The protein below binds the small molecule below.
Small molecule (SMILES): CC(=O)N[C@@H]1[C@@H](O)[C@H](O)[C@@H](CO)O[C@H]1O

Binding-site contacts:
Ligand atom N2 contacts residue TYR28 of chain 1.B at 3.7 Å.
Ligand atom O7 contacts residue ASN61 of chain 1.B at 4.1 Å.
Ligand atom C1 contacts residue TYR28 of chain 1.B at 4.1 Å (hydrophobic).
Ligand atom C7 contacts residue TYR28 of chain 1.B at 4.1 Å (hydrophobic).
Ligand atom C1 contacts residue ASN61 of chain 1.B at 1.4 Å.
Ligand atom C8 contacts residue TYR28 of chain 1.B at 3.6 Å (hydrophobic).
Ligand atom C5 contacts residue ASN61 of chain 1.B at 3.7 Å.
Ligand atom C2 contacts residue ASN61 of chain 1.B at 2.5 Å.
Ligand atom O5 contacts residue ASN61 of chain 1.B at 2.4 Å (h-bond).
Ligand atom C7 contacts residue ASN61 of chain 1.B at 3.7 Å.
Ligand atom C4 contacts residue ASN61 of chain 1.B at 4.2 Å.
Ligand atom C3 contacts residue ASN61 of chain 1.B at 3.8 Å.
Ligand atom N2 contacts residue ASN61 of chain 1.B at 2.9 Å (h-bond).
Ligand atom O6 contacts residue ASN61 of chain 1.B at 4.5 Å.

Sequence of chain 1.B:
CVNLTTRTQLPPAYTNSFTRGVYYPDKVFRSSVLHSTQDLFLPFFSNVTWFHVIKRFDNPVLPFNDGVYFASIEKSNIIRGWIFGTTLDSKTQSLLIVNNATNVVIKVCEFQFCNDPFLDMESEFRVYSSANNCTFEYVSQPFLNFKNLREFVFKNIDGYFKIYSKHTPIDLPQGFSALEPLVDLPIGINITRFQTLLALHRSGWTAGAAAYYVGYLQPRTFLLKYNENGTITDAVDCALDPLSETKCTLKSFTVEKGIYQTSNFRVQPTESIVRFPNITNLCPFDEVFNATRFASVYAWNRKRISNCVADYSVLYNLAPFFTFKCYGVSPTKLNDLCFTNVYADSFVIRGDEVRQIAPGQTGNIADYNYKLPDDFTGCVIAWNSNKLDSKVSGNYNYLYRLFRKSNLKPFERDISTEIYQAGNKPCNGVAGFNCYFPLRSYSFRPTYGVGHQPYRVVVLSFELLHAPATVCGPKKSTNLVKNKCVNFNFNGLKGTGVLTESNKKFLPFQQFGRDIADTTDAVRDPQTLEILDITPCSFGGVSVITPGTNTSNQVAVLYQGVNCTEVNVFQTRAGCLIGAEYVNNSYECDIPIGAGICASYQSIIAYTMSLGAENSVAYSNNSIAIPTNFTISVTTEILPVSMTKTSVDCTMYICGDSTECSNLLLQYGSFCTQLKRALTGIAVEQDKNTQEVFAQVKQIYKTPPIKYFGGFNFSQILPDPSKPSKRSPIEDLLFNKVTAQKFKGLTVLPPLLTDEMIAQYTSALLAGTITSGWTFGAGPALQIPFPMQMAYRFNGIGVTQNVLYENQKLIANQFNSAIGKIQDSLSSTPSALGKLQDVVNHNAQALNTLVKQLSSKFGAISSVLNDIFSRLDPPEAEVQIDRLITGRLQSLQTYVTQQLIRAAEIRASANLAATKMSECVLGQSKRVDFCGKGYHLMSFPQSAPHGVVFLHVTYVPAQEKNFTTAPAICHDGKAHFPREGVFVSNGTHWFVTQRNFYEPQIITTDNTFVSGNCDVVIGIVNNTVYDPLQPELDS